The protein below binds the small molecule below.
Small molecule (SMILES): Nc1nc2c(ncn2[C@@H]2O[C@H](CO[P](=O)(O)O[P](=O)(O)NP(=O)(O)O)[C@@H](O)[C@H]2O)c(=O)[nH]1

Binding-site contacts:
Ligand atom N3 contacts residue PHE107 of chain 1.D at 3.4 Å.
Ligand atom O2B contacts residue LYS52 of chain 1.D at 3.3 Å (salt-bridge).
Ligand atom PG contacts residue MG1 of chain 1.W at 3.3 Å.
Ligand atom O3A contacts residue ASP219 of chain 1.D at 3.6 Å.
Ligand atom O2G contacts residue KAN1 of chain 1.U at 2.3 Å (h-bond).
Ligand atom O3G contacts residue KAN1 of chain 1.U at 3.3 Å (h-bond).
Ligand atom O6 contacts residue TYR100 of chain 1.D at 3.5 Å.
Ligand atom O2G contacts residue ASP200 of chain 1.D at 3.5 Å (salt-bridge).
Ligand atom PG contacts residue ASP219 of chain 1.D at 3.6 Å.
Ligand atom PB contacts residue MG1 of chain 1.W at 3.5 Å.
Ligand atom N7 contacts residue TYR100 of chain 1.D at 2.6 Å (h-bond).
Ligand atom N2 contacts residue ILE103 of chain 1.D at 3.2 Å (h-bond).
Ligand atom O2G contacts residue MG1 of chain 1.V at 2.5 Å.
Ligand atom O2B contacts residue ASP219 of chain 1.D at 2.9 Å (salt-bridge).
Ligand atom PB contacts residue ASP219 of chain 1.D at 3.3 Å.
Ligand atom O2G contacts residue ASP219 of chain 1.D at 3.3 Å (salt-bridge).
Ligand atom C2 contacts residue ILE103 of chain 1.D at 3.5 Å (hydrophobic).
Ligand atom O2A contacts residue ASP219 of chain 1.D at 3.2 Å.
Ligand atom N3B contacts residue MG1 of chain 1.V at 2.5 Å.
Ligand atom O2G contacts residue MG1 of chain 1.W at 3.6 Å.
Ligand atom O1A contacts residue ASP219 of chain 1.D at 2.8 Å (salt-bridge).
Ligand atom O2B contacts residue MG1 of chain 1.W at 2.4 Å.
Ligand atom PB contacts residue MG1 of chain 1.V at 3.5 Å.
Ligand atom O1B contacts residue SER40 of chain 1.D at 2.6 Å (h-bond).
Ligand atom O1A contacts residue MG1 of chain 1.V at 1.9 Å.
Ligand atom O1G contacts residue KAN1 of chain 1.U at 3.4 Å (h-bond).
Ligand atom N1 contacts residue ILE103 of chain 1.D at 2.8 Å (h-bond).
Ligand atom PG contacts residue MG1 of chain 1.V at 3.1 Å.
Ligand atom O6 contacts residue ILE103 of chain 1.D at 2.8 Å (h-bond).
Ligand atom O1A contacts residue HIS205 of chain 1.D at 3.3 Å (h-bond).
Ligand atom PG contacts residue KAN1 of chain 1.U at 3.2 Å.
Ligand atom C6 contacts residue ILE103 of chain 1.D at 3.6 Å (hydrophobic).
Ligand atom O3G contacts residue MG1 of chain 1.W at 2.5 Å.
Ligand atom N3B contacts residue MG1 of chain 1.W at 3.5 Å.
Ligand atom N3B contacts residue ASP219 of chain 1.D at 3.1 Å (salt-bridge).
Ligand atom O6 contacts residue ILE218 of chain 1.D at 3.6 Å.
Ligand atom C8 contacts residue TYR100 of chain 1.D at 3.3 Å (hydrophobic).
Ligand atom PA contacts residue MG1 of chain 1.V at 3.2 Å.
Ligand atom PA contacts residue ASP219 of chain 1.D at 3.4 Å.
Ligand atom O2A contacts residue LYS52 of chain 1.D at 3.0 Å (salt-bridge).

Sequence of chain 1.D:
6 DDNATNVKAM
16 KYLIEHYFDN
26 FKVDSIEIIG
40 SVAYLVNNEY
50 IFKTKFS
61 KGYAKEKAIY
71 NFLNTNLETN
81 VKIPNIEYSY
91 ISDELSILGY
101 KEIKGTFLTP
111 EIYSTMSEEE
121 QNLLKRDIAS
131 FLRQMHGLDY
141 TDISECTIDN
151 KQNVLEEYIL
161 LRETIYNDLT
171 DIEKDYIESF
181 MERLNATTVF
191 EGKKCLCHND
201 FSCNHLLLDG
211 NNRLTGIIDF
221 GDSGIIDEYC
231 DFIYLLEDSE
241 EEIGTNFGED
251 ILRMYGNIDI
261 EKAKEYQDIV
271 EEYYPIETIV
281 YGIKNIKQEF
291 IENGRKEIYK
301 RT